A protein and the small-molecule ligand that binds it are described below.
Small molecule (SMILES): Nc1ncnc2c1ncn2[C@@H]1O[C@H](CO[P](=O)(O)O[P](=O)(O)NP(=O)(O)O)[C@@H](O)[C@H]1O

Binding-site contacts:
Ligand atom PG contacts residue MG1 of chain 2.Q at 3.3 Å.
Ligand atom O1B contacts residue ASP91 of chain 2.C at 3.0 Å (salt-bridge).
Ligand atom N7 contacts residue PRO41 of chain 2.C at 3.4 Å.
Ligand atom O2A contacts residue GLY40 of chain 2.C at 2.9 Å (h-bond).
Ligand atom C5 contacts residue PRO41 of chain 2.C at 3.4 Å (hydrophobic).
Ligand atom O2G contacts residue GLY61 of chain 2.C at 2.7 Å (h-bond).
Ligand atom PB contacts residue MG1 of chain 2.Q at 3.2 Å.
Ligand atom O5' contacts residue GLY40 of chain 2.C at 3.1 Å (h-bond).
Ligand atom O2A contacts residue GLY160 of chain 2.C at 3.2 Å (h-bond).
Ligand atom O3G contacts residue ASP386 of chain 2.C at 3.6 Å (salt-bridge).
Ligand atom O2A contacts residue THR38 of chain 2.C at 3.2 Å (h-bond).
Ligand atom O2A contacts residue ASN59 of chain 2.C at 3.6 Å (h-bond).
Ligand atom O2G contacts residue LYS161 of chain 2.C at 3.3 Å (salt-bridge).
Ligand atom O2G contacts residue ASN59 of chain 2.C at 3.2 Å (h-bond).
Ligand atom O1G contacts residue GLY92 of chain 2.C at 3.6 Å (h-bond).
Ligand atom O1G contacts residue THR93 of chain 2.C at 2.7 Å (h-bond).
Ligand atom O3G contacts residue ASP91 of chain 2.C at 3.0 Å (salt-bridge).
Ligand atom N3 contacts residue GLY404 of chain 2.C at 3.2 Å.
Ligand atom PA contacts residue GLY40 of chain 2.C at 3.6 Å.
Ligand atom O2' contacts residue GLU490 of chain 2.C at 2.7 Å (salt-bridge).
Ligand atom O2B contacts residue THR94 of chain 2.C at 3.4 Å (h-bond).
Ligand atom N3B contacts residue THR94 of chain 2.C at 3.0 Å (h-bond).
Ligand atom O1B contacts residue MG1 of chain 2.Q at 2.1 Å.
Ligand atom O3G contacts residue LYS161 of chain 2.C at 3.0 Å (salt-bridge).
Ligand atom C8 contacts residue PRO41 of chain 2.C at 3.5 Å (hydrophobic).
Ligand atom O1B contacts residue GLY92 of chain 2.C at 2.9 Å (h-bond).
Ligand atom N6 contacts residue PHE476 of chain 2.C at 3.3 Å.
Ligand atom C2 contacts residue LEU473 of chain 2.C at 3.4 Å (hydrophobic).
Ligand atom O2B contacts residue THR95 of chain 2.C at 2.7 Å (h-bond).
Ligand atom O2B contacts residue GLY92 of chain 2.C at 3.0 Å.
Ligand atom O2' contacts residue GLY404 of chain 2.C at 2.9 Å (h-bond).
Ligand atom PA contacts residue MG1 of chain 2.Q at 3.4 Å.
Ligand atom O3G contacts residue MG1 of chain 2.Q at 2.2 Å.
Ligand atom O2G contacts residue ASP60 of chain 2.C at 3.2 Å.
Ligand atom O1A contacts residue MG1 of chain 2.Q at 2.2 Å.
Ligand atom PB contacts residue GLY92 of chain 2.C at 3.5 Å.
Ligand atom O3A contacts residue LEU39 of chain 2.C at 3.2 Å.
Ligand atom C2' contacts residue GLU490 of chain 2.C at 3.3 Å.
Ligand atom C5 contacts residue VAL488 of chain 2.C at 3.6 Å (hydrophobic).
Ligand atom O4' contacts residue GLY40 of chain 2.C at 3.3 Å.

Sequence of chain 2.C:
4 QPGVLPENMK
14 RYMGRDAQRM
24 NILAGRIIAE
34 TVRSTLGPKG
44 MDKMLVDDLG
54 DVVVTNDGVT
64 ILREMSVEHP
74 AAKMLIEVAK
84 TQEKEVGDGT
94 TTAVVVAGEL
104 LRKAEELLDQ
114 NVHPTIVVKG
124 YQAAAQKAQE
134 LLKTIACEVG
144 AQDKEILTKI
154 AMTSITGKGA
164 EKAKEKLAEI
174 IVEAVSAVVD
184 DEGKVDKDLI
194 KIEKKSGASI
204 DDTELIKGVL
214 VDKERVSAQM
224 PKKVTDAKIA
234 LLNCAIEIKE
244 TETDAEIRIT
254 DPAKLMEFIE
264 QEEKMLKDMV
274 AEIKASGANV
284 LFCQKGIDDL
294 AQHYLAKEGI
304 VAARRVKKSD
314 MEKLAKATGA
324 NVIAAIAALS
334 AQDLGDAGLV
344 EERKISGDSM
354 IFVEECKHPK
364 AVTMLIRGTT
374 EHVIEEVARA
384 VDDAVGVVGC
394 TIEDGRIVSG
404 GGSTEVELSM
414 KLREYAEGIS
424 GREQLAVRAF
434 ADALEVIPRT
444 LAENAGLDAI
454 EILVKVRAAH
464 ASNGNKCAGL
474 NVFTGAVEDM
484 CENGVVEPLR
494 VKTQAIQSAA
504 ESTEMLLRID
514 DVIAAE